Sequence of chain 1.D:
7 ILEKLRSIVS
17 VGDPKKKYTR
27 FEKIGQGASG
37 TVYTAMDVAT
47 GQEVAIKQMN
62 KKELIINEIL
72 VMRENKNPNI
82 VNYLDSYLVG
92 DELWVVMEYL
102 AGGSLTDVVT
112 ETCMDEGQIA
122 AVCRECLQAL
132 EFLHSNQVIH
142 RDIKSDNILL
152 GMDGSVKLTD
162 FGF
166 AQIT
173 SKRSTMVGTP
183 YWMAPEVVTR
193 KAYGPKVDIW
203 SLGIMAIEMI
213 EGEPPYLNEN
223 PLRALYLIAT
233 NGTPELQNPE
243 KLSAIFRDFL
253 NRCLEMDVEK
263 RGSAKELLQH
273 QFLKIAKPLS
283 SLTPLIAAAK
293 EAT

Binding-site contacts:
Ligand atom CL contacts residue VAL72 of chain 1.D at 3.6 Å.
Ligand atom C12 contacts residue PHE133 of chain 1.D at 3.7 Å (hydrophobic).
Ligand atom C5 contacts residue ASP161 of chain 1.D at 3.9 Å.
Ligand atom C19 contacts residue GLU69 of chain 1.D at 3.8 Å.
Ligand atom C12 contacts residue MET73 of chain 1.D at 4.0 Å (hydrophobic).
Ligand atom C4 contacts residue ILE81 of chain 1.D at 3.8 Å (hydrophobic).
Ligand atom C19 contacts residue GLN167 of chain 1.D at 3.9 Å.
Ligand atom C19 contacts residue ALA166 of chain 1.D at 3.5 Å (hydrophobic).
Ligand atom C15 contacts residue GLU69 of chain 1.D at 3.8 Å.
Ligand atom C1 contacts residue MET73 of chain 1.D at 3.9 Å (hydrophobic).
Ligand atom C4 contacts residue LEU159 of chain 1.D at 3.5 Å (hydrophobic).
Ligand atom C10 contacts residue LEU134 of chain 1.D at 3.7 Å (hydrophobic).
Ligand atom C18 contacts residue ALA166 of chain 1.D at 3.2 Å (hydrophobic).
Ligand atom C1 contacts residue VAL82 of chain 1.D at 3.5 Å (hydrophobic).
Ligand atom F contacts residue HIS141 of chain 1.D at 3.1 Å.
Ligand atom C3 contacts residue VAL82 of chain 1.D at 3.4 Å (hydrophobic).
Ligand atom C13 contacts residue ILE81 of chain 1.D at 3.4 Å (hydrophobic).
Ligand atom C16 contacts residue GLU69 of chain 1.D at 3.6 Å.
Ligand atom C18 contacts residue GLU69 of chain 1.D at 3.6 Å.
Ligand atom F contacts residue THR160 of chain 1.D at 3.3 Å.
Ligand atom C12 contacts residue ASN76 of chain 1.D at 3.3 Å.
Ligand atom F contacts residue ASP161 of chain 1.D at 3.7 Å.
Ligand atom CL contacts residue ASN137 of chain 1.D at 3.5 Å.
Ligand atom C contacts residue MET73 of chain 1.D at 3.9 Å (hydrophobic).
Ligand atom C13 contacts residue MET73 of chain 1.D at 3.9 Å (hydrophobic).
Ligand atom C17 contacts residue GLU69 of chain 1.D at 3.5 Å.
Ligand atom C3 contacts residue ILE81 of chain 1.D at 3.8 Å (hydrophobic).
Ligand atom F contacts residue LEU159 of chain 1.D at 3.6 Å.
Ligand atom C contacts residue VAL82 of chain 1.D at 3.5 Å (hydrophobic).
Ligand atom C15 contacts residue MET73 of chain 1.D at 3.8 Å (hydrophobic).
Ligand atom C11 contacts residue VAL72 of chain 1.D at 3.9 Å (hydrophobic).
Ligand atom C19 contacts residue VAL139 of chain 1.D at 3.9 Å (hydrophobic).
Ligand atom C13 contacts residue ASN76 of chain 1.D at 3.9 Å.
Ligand atom CL contacts residue ASN76 of chain 1.D at 3.7 Å.
Ligand atom CL contacts residue PHE133 of chain 1.D at 3.8 Å.
Ligand atom N contacts residue MET73 of chain 1.D at 3.9 Å.
Ligand atom C18 contacts residue VAL139 of chain 1.D at 3.8 Å (hydrophobic).
Ligand atom C14 contacts residue MET73 of chain 1.D at 3.7 Å (hydrophobic).
Ligand atom C6 contacts residue ASP161 of chain 1.D at 3.9 Å.
Ligand atom N3 contacts residue GLU69 of chain 1.D at 2.8 Å (salt-bridge).

This protein binds this small molecule.
Small molecule (SMILES): CCN1c2ccc(F)cc2N=C(N2CCN(C)CC2)c2cc(Cl)ccc21